Binding-site contacts:
Ligand atom C09 contacts residue TYR471 of chain 1.E at 3.7 Å (hydrophobic).
Ligand atom C01 contacts residue TYR471 of chain 1.E at 3.1 Å (hydrophobic).
Ligand atom C21 contacts residue MET729 of chain 1.E at 4.0 Å (hydrophobic).
Ligand atom C03 contacts residue TYR753 of chain 1.E at 4.1 Å (hydrophobic).
Ligand atom C08 contacts residue TYR471 of chain 1.E at 4.0 Å (hydrophobic).
Ligand atom S11 contacts residue THR501 of chain 1.E at 4.4 Å.
Ligand atom O13 contacts residue ARG506 of chain 1.E at 4.4 Å.
Ligand atom O12 contacts residue ARG506 of chain 1.E at 4.4 Å.
Ligand atom O13 contacts residue TYR471 of chain 1.E at 3.2 Å.
Ligand atom C02 contacts residue TYR471 of chain 1.E at 3.6 Å (hydrophobic).
Ligand atom O12 contacts residue SER675 of chain 1.E at 4.4 Å.
Ligand atom N14 contacts residue ARG506 of chain 1.E at 3.3 Å (salt-bridge).
Ligand atom O12 contacts residue THR501 of chain 1.E at 4.1 Å.
Ligand atom C10 contacts residue TYR753 of chain 1.E at 4.4 Å (hydrophobic).
Ligand atom O20 contacts residue THR707 of chain 1.E at 2.7 Å (h-bond).
Ligand atom C09 contacts residue THR501 of chain 1.E at 4.3 Å.
Ligand atom C05 contacts residue GLU726 of chain 1.E at 4.2 Å.
Ligand atom N18 contacts residue THR707 of chain 1.E at 3.5 Å (h-bond).
Ligand atom C19 contacts residue THR707 of chain 1.E at 3.4 Å.
Ligand atom O20 contacts residue MET729 of chain 1.E at 4.3 Å.
Ligand atom O16 contacts residue SER675 of chain 1.E at 3.2 Å (h-bond).
Ligand atom N14 contacts residue THR501 of chain 1.E at 3.8 Å.
Ligand atom C02 contacts residue PRO499 of chain 1.E at 4.2 Å (hydrophobic).
Ligand atom C02 contacts residue TYR753 of chain 1.E at 3.5 Å (hydrophobic).
Ligand atom C09 contacts residue PRO499 of chain 1.E at 4.5 Å (hydrophobic).
Ligand atom N14 contacts residue TYR471 of chain 1.E at 4.0 Å.
Ligand atom N18 contacts residue GLU726 of chain 1.E at 4.0 Å.
Ligand atom N15 contacts residue SER675 of chain 1.E at 4.4 Å.
Ligand atom C06 contacts residue GLU726 of chain 1.E at 4.2 Å.
Ligand atom S11 contacts residue TYR471 of chain 1.E at 4.0 Å.
Ligand atom C03 contacts residue TYR471 of chain 1.E at 4.2 Å (hydrophobic).
Ligand atom S11 contacts residue ARG506 of chain 1.E at 4.4 Å.
Ligand atom C10 contacts residue PRO499 of chain 1.E at 3.1 Å (hydrophobic).
Ligand atom C19 contacts residue GLU726 of chain 1.E at 4.2 Å.
Ligand atom C10 contacts residue THR501 of chain 1.E at 4.0 Å.
Ligand atom C01 contacts residue PRO499 of chain 1.E at 2.9 Å (hydrophobic).
Ligand atom C07 contacts residue GLU726 of chain 1.E at 4.4 Å.
Ligand atom O22 contacts residue MET729 of chain 1.E at 3.0 Å.
Ligand atom C10 contacts residue TYR471 of chain 1.E at 3.4 Å (hydrophobic).
Ligand atom C01 contacts residue TYR753 of chain 1.E at 3.6 Å (hydrophobic).

Sequence of chain 1.E:
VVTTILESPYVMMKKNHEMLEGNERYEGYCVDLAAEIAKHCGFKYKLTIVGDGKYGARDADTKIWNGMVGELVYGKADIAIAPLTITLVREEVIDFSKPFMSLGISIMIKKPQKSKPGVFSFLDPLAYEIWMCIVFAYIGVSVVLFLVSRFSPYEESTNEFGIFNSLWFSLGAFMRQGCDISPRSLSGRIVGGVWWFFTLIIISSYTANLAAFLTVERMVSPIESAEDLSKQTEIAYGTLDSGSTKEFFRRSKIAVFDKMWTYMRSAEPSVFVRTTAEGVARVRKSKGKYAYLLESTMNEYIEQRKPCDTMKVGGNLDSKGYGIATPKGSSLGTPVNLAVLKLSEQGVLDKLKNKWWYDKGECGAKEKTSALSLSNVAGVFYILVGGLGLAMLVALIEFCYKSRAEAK

This small molecule binds to this protein.
Small molecule (SMILES): NS(=O)(=O)c1cccc2c1c([N+](=O)[O-])cc1[nH]c(=O)c(=O)[nH]c12